Binding-site contacts:
Ligand atom O5 contacts residue ASN380 of chain 1.C at 2.4 Å (h-bond).
Ligand atom C3 contacts residue ASN380 of chain 1.C at 3.9 Å.
Ligand atom O6 contacts residue ASN380 of chain 1.C at 4.0 Å.
Ligand atom C2 contacts residue GLU383 of chain 1.C at 4.3 Å.
Ligand atom C1 contacts residue ASN380 of chain 1.C at 1.5 Å.
Ligand atom C7 contacts residue ASN380 of chain 1.C at 4.2 Å.
Ligand atom O6 contacts residue GLU358 of chain 1.C at 4.2 Å.
Ligand atom O5 contacts residue THR382 of chain 1.C at 3.9 Å.
Ligand atom C2 contacts residue THR382 of chain 1.C at 4.3 Å.
Ligand atom O7 contacts residue GLU383 of chain 1.C at 3.1 Å (salt-bridge).
Ligand atom C2 contacts residue ASN380 of chain 1.C at 2.6 Å.
Ligand atom N2 contacts residue ASN380 of chain 1.C at 3.0 Å (h-bond).
Ligand atom C6 contacts residue THR382 of chain 1.C at 4.5 Å.
Ligand atom C7 contacts residue GLU383 of chain 1.C at 3.2 Å.
Ligand atom C4 contacts residue ASN380 of chain 1.C at 4.4 Å.
Ligand atom O6 contacts residue THR382 of chain 1.C at 3.3 Å (h-bond).
Ligand atom N2 contacts residue GLU383 of chain 1.C at 3.4 Å (salt-bridge).
Ligand atom C5 contacts residue ASN380 of chain 1.C at 3.7 Å.
Ligand atom C8 contacts residue GLU383 of chain 1.C at 4.1 Å.
Ligand atom C6 contacts residue ASN380 of chain 1.C at 4.4 Å.
Ligand atom C1 contacts residue THR382 of chain 1.C at 4.4 Å.

Sequence of chain 1.C:
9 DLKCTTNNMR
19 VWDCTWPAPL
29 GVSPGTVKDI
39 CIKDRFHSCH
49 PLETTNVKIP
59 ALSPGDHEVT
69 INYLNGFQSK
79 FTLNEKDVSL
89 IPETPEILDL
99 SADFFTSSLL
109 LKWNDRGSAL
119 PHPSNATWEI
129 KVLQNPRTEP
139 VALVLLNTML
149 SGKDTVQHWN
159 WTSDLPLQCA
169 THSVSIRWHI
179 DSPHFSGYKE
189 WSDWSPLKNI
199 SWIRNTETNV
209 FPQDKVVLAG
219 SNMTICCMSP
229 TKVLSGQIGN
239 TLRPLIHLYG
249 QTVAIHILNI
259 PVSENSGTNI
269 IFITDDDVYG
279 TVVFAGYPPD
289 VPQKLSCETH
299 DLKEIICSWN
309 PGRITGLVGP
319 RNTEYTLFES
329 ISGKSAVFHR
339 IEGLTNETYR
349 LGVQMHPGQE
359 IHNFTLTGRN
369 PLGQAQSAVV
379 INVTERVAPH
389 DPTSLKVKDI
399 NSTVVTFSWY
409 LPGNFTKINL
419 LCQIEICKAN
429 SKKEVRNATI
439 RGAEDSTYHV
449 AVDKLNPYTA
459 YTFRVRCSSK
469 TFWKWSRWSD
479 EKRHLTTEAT

A small-molecule ligand and the protein it binds are described below.
Small molecule (SMILES): CC(=O)N[C@H]1[C@H](O[C@H]2[C@H](O)[C@@H](NC(C)=O)CO[C@@H]2CO)O[C@H](CO)[C@@H](O)[C@@H]1O